Binding-site contacts:
Ligand atom C1 contacts residue MG1 of chain 1.MA at 2.9 Å.
Ligand atom O1 contacts residue MET290 of chain 1.G at 4.0 Å.
Ligand atom O1 contacts residue THR327 of chain 1.G at 3.5 Å (h-bond).
Ligand atom C1 contacts residue ARG72 of chain 1.G at 3.9 Å.
Ligand atom C2 contacts residue MG1 of chain 1.MA at 2.8 Å.
Ligand atom O2 contacts residue ARG293 of chain 1.G at 3.5 Å (salt-bridge).
Ligand atom C2 contacts residue GLU271 of chain 1.G at 3.6 Å.
Ligand atom O1 contacts residue MG1 of chain 1.MA at 4.1 Å.
Ligand atom C2 contacts residue THR327 of chain 1.G at 3.2 Å.
Ligand atom O2 contacts residue MG1 of chain 1.MA at 4.1 Å.
Ligand atom O4 contacts residue MG1 of chain 1.MA at 2.1 Å.
Ligand atom O4 contacts residue GLY294 of chain 1.G at 3.7 Å.
Ligand atom O2 contacts residue THR327 of chain 1.G at 2.1 Å (h-bond).
Ligand atom C2 contacts residue ALA292 of chain 1.G at 3.3 Å (hydrophobic).
Ligand atom C1 contacts residue LYS269 of chain 1.G at 3.4 Å.
Ligand atom O3 contacts residue ARG72 of chain 1.G at 3.7 Å.
Ligand atom C2 contacts residue ASP295 of chain 1.G at 3.9 Å.
Ligand atom O2 contacts residue ALA292 of chain 1.G at 3.3 Å.
Ligand atom O4 contacts residue GLU271 of chain 1.G at 2.7 Å (salt-bridge).
Ligand atom O1 contacts residue ATP1 of chain 1.OA at 3.3 Å (h-bond).
Ligand atom O1 contacts residue MG1 of chain 1.NA at 4.1 Å.
Ligand atom C2 contacts residue ATP1 of chain 1.OA at 3.8 Å.
Ligand atom O2 contacts residue ASP295 of chain 1.G at 4.1 Å.
Ligand atom O4 contacts residue ALA292 of chain 1.G at 3.5 Å.
Ligand atom O4 contacts residue ASP295 of chain 1.G at 2.9 Å (salt-bridge).
Ligand atom C1 contacts residue MG1 of chain 1.NA at 4.0 Å.
Ligand atom O4 contacts residue ATP1 of chain 1.OA at 3.5 Å (h-bond).
Ligand atom C1 contacts residue THR327 of chain 1.G at 3.8 Å.
Ligand atom O3 contacts residue ATP1 of chain 1.OA at 2.5 Å (h-bond).
Ligand atom O1 contacts residue LYS269 of chain 1.G at 3.6 Å.
Ligand atom O3 contacts residue GLU271 of chain 1.G at 3.6 Å (salt-bridge).
Ligand atom O3 contacts residue MG1 of chain 1.MA at 2.1 Å.
Ligand atom O1 contacts residue ARG72 of chain 1.G at 3.5 Å (salt-bridge).
Ligand atom C1 contacts residue ALA292 of chain 1.G at 3.8 Å (hydrophobic).
Ligand atom C1 contacts residue GLU271 of chain 1.G at 4.0 Å.
Ligand atom O1 contacts residue MET359 of chain 1.G at 3.7 Å.
Ligand atom O3 contacts residue LYS269 of chain 1.G at 2.7 Å (salt-bridge).
Ligand atom C2 contacts residue GLY294 of chain 1.G at 3.8 Å.
Ligand atom C1 contacts residue ATP1 of chain 1.OA at 3.0 Å.
Ligand atom O2 contacts residue GLY294 of chain 1.G at 3.0 Å (h-bond).

Sequence of chain 1.G:
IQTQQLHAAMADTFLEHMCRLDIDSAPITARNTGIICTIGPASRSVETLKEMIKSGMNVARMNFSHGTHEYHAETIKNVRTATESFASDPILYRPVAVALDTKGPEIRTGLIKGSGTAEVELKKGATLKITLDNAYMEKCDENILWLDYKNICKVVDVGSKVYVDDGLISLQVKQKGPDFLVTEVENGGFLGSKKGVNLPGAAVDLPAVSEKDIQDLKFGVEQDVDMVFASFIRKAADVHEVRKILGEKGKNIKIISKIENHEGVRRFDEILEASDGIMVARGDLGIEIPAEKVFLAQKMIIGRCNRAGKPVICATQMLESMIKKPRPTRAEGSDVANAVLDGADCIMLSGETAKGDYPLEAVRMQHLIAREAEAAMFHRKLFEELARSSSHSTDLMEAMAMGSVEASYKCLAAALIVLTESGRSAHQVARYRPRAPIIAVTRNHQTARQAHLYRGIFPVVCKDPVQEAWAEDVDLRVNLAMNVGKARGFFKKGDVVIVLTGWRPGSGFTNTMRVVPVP

This protein binds this small molecule.
Small molecule (SMILES): O=C([O-])C(=O)[O-]